The protein below binds the small molecule below.
Small molecule (SMILES): C=C(C)c1cccc(C(C)(C)NC(=O)Nc2ccc(Cl)c(C(=O)N(C)C)c2)c1

Sequence of chain 3.A:
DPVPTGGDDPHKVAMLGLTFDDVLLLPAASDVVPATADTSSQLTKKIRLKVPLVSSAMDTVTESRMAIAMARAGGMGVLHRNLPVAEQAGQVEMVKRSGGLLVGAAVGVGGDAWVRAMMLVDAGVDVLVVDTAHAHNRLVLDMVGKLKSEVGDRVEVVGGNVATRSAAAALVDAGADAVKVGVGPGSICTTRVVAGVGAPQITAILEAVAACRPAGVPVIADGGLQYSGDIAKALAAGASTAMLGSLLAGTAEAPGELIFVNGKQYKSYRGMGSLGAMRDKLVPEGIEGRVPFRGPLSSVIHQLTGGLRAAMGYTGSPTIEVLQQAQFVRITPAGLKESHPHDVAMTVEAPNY

Sequence of chain 1.A:
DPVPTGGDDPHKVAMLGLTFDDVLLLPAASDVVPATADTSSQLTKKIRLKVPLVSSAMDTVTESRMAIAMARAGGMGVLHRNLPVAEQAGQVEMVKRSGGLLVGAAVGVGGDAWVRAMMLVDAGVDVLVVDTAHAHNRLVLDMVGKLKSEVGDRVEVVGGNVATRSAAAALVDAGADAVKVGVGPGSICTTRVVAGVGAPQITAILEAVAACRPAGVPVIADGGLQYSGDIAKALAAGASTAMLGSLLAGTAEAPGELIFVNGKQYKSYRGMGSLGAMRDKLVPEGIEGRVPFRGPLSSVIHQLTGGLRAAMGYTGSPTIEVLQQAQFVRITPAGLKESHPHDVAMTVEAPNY

Binding-site contacts:
Ligand atom C17 contacts residue GLU336 of chain 1.A at 4.0 Å.
Ligand atom C19 contacts residue PRO64 of chain 3.A at 4.0 Å (hydrophobic).
Ligand atom C9 contacts residue IMP1 of chain 1.B at 3.5 Å.
Ligand atom C12 contacts residue MET308 of chain 1.A at 3.6 Å (hydrophobic).
Ligand atom C18 contacts residue GLU336 of chain 1.A at 4.0 Å.
Ligand atom CL1 contacts residue HIS164 of chain 1.A at 3.9 Å.
Ligand atom C19 contacts residue ALA361 of chain 3.A at 4.1 Å (hydrophobic).
Ligand atom CL1 contacts residue GLY364 of chain 3.A at 3.6 Å.
Ligand atom C11 contacts residue GLY303 of chain 1.A at 4.0 Å.
Ligand atom C18 contacts residue TYR365 of chain 3.A at 3.7 Å (hydrophobic).
Ligand atom CL1 contacts residue VAL62 of chain 3.A at 3.5 Å.
Ligand atom C7 contacts residue ALA163 of chain 1.A at 3.9 Å (hydrophobic).
Ligand atom C17 contacts residue ALA163 of chain 1.A at 3.8 Å (hydrophobic).
Ligand atom C14 contacts residue GLU336 of chain 1.A at 3.6 Å.
Ligand atom N2 contacts residue GLU336 of chain 1.A at 3.1 Å (salt-bridge).
Ligand atom C21 contacts residue PRO64 of chain 3.A at 3.8 Å (hydrophobic).
Ligand atom C11 contacts residue MET308 of chain 1.A at 3.9 Å (hydrophobic).
Ligand atom C20 contacts residue PRO64 of chain 3.A at 3.7 Å (hydrophobic).
Ligand atom C11 contacts residue GLU336 of chain 1.A at 3.8 Å.
Ligand atom C5 contacts residue GLY303 of chain 1.A at 4.0 Å.
Ligand atom N1 contacts residue GLU336 of chain 1.A at 3.2 Å (salt-bridge).
Ligand atom C3 contacts residue GLY303 of chain 1.A at 3.6 Å.
Ligand atom O1 contacts residue ALA163 of chain 1.A at 4.0 Å.
Ligand atom C11 contacts residue VAL334 of chain 1.A at 3.6 Å (hydrophobic).
Ligand atom C8 contacts residue TYR365 of chain 3.A at 3.6 Å (hydrophobic).
Ligand atom C8 contacts residue THR221 of chain 1.A at 3.5 Å.
Ligand atom CL1 contacts residue ASN167 of chain 1.A at 3.8 Å.
Ligand atom C8 contacts residue IMP1 of chain 1.B at 3.4 Å.
Ligand atom N2 contacts residue ALA163 of chain 1.A at 3.8 Å.
Ligand atom C2 contacts residue GLY303 of chain 1.A at 3.9 Å.
Ligand atom O2 contacts residue PRO64 of chain 3.A at 3.7 Å.
Ligand atom C7 contacts residue IMP1 of chain 1.B at 3.5 Å.
Ligand atom C6 contacts residue IMP1 of chain 1.B at 4.0 Å.
Ligand atom C27 contacts residue ASN167 of chain 1.A at 3.7 Å.
Ligand atom O2 contacts residue VAL63 of chain 3.A at 3.8 Å.
Ligand atom C8 contacts residue GLU336 of chain 1.A at 3.5 Å.
Ligand atom C4 contacts residue GLY303 of chain 1.A at 3.6 Å.
Ligand atom C8 contacts residue ALA163 of chain 1.A at 3.6 Å (hydrophobic).
Ligand atom C26 contacts residue HIS164 of chain 1.A at 3.5 Å.
Ligand atom C4 contacts residue MET302 of chain 1.A at 3.7 Å (hydrophobic).